A small-molecule ligand and the protein it binds are described below.
Small molecule (SMILES): CC(=O)N[C@H]1[C@H](O[C@H]2[C@H](O)[C@@H](NC(C)=O)CO[C@@H]2CO)O[C@H](CO)[C@@H](O[C@@H]2O[C@H](CO)[C@@H](O)[C@H](O)[C@@H]2O)[C@@H]1O

Sequence of chain 1.J:
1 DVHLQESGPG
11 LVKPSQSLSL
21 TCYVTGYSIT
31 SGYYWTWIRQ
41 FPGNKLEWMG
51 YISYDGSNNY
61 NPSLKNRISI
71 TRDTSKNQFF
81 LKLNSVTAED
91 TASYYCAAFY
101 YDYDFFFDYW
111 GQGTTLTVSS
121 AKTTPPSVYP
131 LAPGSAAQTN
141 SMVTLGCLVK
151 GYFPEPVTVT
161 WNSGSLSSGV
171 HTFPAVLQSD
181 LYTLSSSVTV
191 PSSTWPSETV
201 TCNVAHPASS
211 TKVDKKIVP

Sequence of chain 1.C:
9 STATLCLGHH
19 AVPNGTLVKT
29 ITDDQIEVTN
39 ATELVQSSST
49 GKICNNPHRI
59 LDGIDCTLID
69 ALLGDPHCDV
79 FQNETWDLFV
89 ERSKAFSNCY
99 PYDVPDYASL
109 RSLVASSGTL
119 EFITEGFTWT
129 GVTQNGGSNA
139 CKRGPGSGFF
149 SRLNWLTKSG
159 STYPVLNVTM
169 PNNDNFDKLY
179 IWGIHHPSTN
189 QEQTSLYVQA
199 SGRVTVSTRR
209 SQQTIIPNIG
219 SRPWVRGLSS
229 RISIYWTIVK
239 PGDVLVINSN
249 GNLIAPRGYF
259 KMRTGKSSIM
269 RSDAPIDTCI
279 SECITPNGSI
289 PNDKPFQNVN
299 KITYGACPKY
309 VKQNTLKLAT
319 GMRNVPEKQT

Binding-site contacts:
Ligand atom C4 contacts residue TRP222 of chain 1.C at 3.9 Å (hydrophobic).
Ligand atom C8 contacts residue TYR100 of chain 1.J at 3.6 Å (hydrophobic).
Ligand atom C7 contacts residue SER31 of chain 1.J at 3.8 Å.
Ligand atom C1 contacts residue ASN165 of chain 1.E at 1.5 Å.
Ligand atom C6 contacts residue THR167 of chain 1.E at 3.6 Å.
Ligand atom O7 contacts residue TRP222 of chain 1.C at 3.6 Å (h-bond).
Ligand atom O7 contacts residue TYR27 of chain 1.J at 3.0 Å (h-bond).
Ligand atom C3 contacts residue ASN165 of chain 1.E at 3.8 Å.
Ligand atom C3 contacts residue TYR101 of chain 1.J at 4.0 Å (hydrophobic).
Ligand atom C2 contacts residue SER219 of chain 1.C at 3.9 Å.
Ligand atom C1 contacts residue TYR54 of chain 1.J at 4.1 Å (hydrophobic).
Ligand atom C3 contacts residue TRP222 of chain 1.C at 4.1 Å (hydrophobic).
Ligand atom C3 contacts residue SER219 of chain 1.C at 3.9 Å.
Ligand atom C6 contacts residue TYR101 of chain 1.J at 3.8 Å (hydrophobic).
Ligand atom O5 contacts residue TRP222 of chain 1.C at 3.4 Å (h-bond).
Ligand atom O6 contacts residue THR167 of chain 1.E at 3.2 Å.
Ligand atom O6 contacts residue TYR34 of chain 1.J at 3.8 Å.
Ligand atom O7 contacts residue SER31 of chain 1.J at 2.7 Å (h-bond).
Ligand atom C7 contacts residue ASN165 of chain 1.E at 3.2 Å.
Ligand atom O3 contacts residue TRP222 of chain 1.C at 3.6 Å.
Ligand atom C8 contacts residue THR187 of chain 1.C at 3.9 Å.
Ligand atom C8 contacts residue VAL242 of chain 1.E at 4.0 Å (hydrophobic).
Ligand atom C2 contacts residue TRP222 of chain 1.C at 3.5 Å (hydrophobic).
Ligand atom C5 contacts residue TYR54 of chain 1.J at 3.4 Å (hydrophobic).
Ligand atom O7 contacts residue PRO221 of chain 1.C at 4.1 Å.
Ligand atom C7 contacts residue SER219 of chain 1.C at 4.0 Å.
Ligand atom N2 contacts residue SER219 of chain 1.C at 3.1 Å (h-bond).
Ligand atom C5 contacts residue ASN165 of chain 1.E at 3.7 Å.
Ligand atom O5 contacts residue ASN165 of chain 1.E at 2.4 Å (h-bond).
Ligand atom O7 contacts residue ASN165 of chain 1.E at 3.1 Å (h-bond).
Ligand atom C8 contacts residue TYR27 of chain 1.J at 3.4 Å (hydrophobic).
Ligand atom C6 contacts residue TYR34 of chain 1.J at 3.6 Å (hydrophobic).
Ligand atom N2 contacts residue ASN165 of chain 1.E at 2.9 Å (h-bond).
Ligand atom O5 contacts residue TYR54 of chain 1.J at 4.0 Å.
Ligand atom C1 contacts residue TRP222 of chain 1.C at 3.9 Å (hydrophobic).
Ligand atom C7 contacts residue TYR27 of chain 1.J at 3.5 Å (hydrophobic).
Ligand atom C2 contacts residue ASN165 of chain 1.E at 2.5 Å.
Ligand atom O4 contacts residue TRP222 of chain 1.C at 3.7 Å.
Ligand atom C6 contacts residue TRP222 of chain 1.C at 3.9 Å (hydrophobic).
Ligand atom O7 contacts residue GLY32 of chain 1.J at 3.2 Å.

Sequence of chain 1.E:
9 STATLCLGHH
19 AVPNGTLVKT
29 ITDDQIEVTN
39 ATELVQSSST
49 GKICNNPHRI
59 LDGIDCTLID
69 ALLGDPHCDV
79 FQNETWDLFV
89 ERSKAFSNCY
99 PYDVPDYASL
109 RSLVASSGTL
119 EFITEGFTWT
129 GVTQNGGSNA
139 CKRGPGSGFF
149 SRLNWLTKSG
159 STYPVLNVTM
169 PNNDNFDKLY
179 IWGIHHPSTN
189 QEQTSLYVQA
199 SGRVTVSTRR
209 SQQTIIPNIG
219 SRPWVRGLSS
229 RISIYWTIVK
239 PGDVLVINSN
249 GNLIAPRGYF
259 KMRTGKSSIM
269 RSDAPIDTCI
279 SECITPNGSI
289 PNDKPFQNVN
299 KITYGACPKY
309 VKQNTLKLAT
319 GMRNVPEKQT